The small molecule below binds the protein below.
Small molecule (SMILES): CC(=O)N[C@H]1[C@H](O[C@H]2[C@H](O)[C@@H](NC(C)=O)CO[C@@H]2CO)O[C@H](CO)[C@@H](O)[C@@H]1O

Binding-site contacts:
Ligand atom C7 contacts residue ASN3 of chain 1.B at 3.3 Å.
Ligand atom C6 contacts residue ASP283 of chain 1.B at 3.7 Å.
Ligand atom N2 contacts residue GLY281 of chain 1.B at 4.3 Å.
Ligand atom C2 contacts residue ASN3 of chain 1.B at 2.4 Å.
Ligand atom O6 contacts residue SER282 of chain 1.B at 3.8 Å.
Ligand atom O5 contacts residue SER282 of chain 1.B at 3.8 Å.
Ligand atom C1 contacts residue ASP283 of chain 1.B at 4.2 Å.
Ligand atom O5 contacts residue ASP283 of chain 1.B at 3.2 Å (salt-bridge).
Ligand atom C1 contacts residue GLY281 of chain 1.B at 3.8 Å.
Ligand atom O5 contacts residue ASN3 of chain 1.B at 2.4 Å (h-bond).
Ligand atom O7 contacts residue GLY281 of chain 1.B at 3.6 Å.
Ligand atom C2 contacts residue GLY281 of chain 1.B at 3.9 Å.
Ligand atom O6 contacts residue ASP283 of chain 1.B at 3.2 Å (salt-bridge).
Ligand atom C5 contacts residue ASN3 of chain 1.B at 3.6 Å.
Ligand atom C3 contacts residue ASN3 of chain 1.B at 3.8 Å.
Ligand atom C1 contacts residue ASN3 of chain 1.B at 1.4 Å.
Ligand atom C8 contacts residue ACE1 of chain 1.B at 4.2 Å.
Ligand atom N2 contacts residue ASN3 of chain 1.B at 2.9 Å (h-bond).
Ligand atom C7 contacts residue GLY281 of chain 1.B at 4.0 Å.
Ligand atom C1 contacts residue SER282 of chain 1.B at 4.4 Å.
Ligand atom O7 contacts residue ASN3 of chain 1.B at 3.8 Å.
Ligand atom O5 contacts residue GLY281 of chain 1.B at 4.1 Å.
Ligand atom C5 contacts residue ASP283 of chain 1.B at 4.2 Å.
Ligand atom C8 contacts residue ASN3 of chain 1.B at 4.0 Å.
Ligand atom C4 contacts residue ASN3 of chain 1.B at 4.2 Å.
Ligand atom C8 contacts residue MET2 of chain 1.B at 3.8 Å (hydrophobic).

Sequence of chain 1.B:
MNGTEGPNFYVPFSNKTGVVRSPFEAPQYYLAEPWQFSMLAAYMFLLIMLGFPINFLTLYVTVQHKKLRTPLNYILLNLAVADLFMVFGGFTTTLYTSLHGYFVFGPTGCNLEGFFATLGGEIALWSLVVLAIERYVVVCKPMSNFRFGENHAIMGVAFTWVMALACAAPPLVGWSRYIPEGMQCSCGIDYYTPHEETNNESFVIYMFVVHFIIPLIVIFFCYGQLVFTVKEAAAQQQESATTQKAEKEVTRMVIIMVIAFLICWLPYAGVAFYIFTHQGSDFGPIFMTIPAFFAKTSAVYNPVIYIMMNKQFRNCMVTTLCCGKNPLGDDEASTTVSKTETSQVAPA